Binding-site contacts:
Ligand atom CBB contacts residue LEU493 of chain 1.D at 4.1 Å (hydrophobic).
Ligand atom OAF contacts residue TRP315 of chain 1.D at 3.6 Å (h-bond).
Ligand atom CAM contacts residue ALA499 of chain 1.D at 3.6 Å (hydrophobic).
Ligand atom CAI contacts residue LEU496 of chain 1.D at 3.1 Å (hydrophobic).
Ligand atom CAX contacts residue PHE364 of chain 1.D at 3.7 Å (hydrophobic).
Ligand atom CAB contacts residue PHE522 of chain 1.C at 3.7 Å (hydrophobic).
Ligand atom CBA contacts residue CYS525 of chain 1.C at 4.2 Å (hydrophobic).
Ligand atom CAE contacts residue LEU375 of chain 1.D at 3.9 Å (hydrophobic).
Ligand atom OAH contacts residue ALA499 of chain 1.D at 3.5 Å (h-bond).
Ligand atom CBB contacts residue LEU375 of chain 1.D at 4.2 Å (hydrophobic).
Ligand atom CAV contacts residue ASN500 of chain 1.D at 4.1 Å.
Ligand atom CAQ contacts residue PHE497 of chain 1.D at 3.4 Å (hydrophobic).
Ligand atom CAP contacts residue PHE522 of chain 1.C at 3.6 Å (hydrophobic).
Ligand atom CAX contacts residue TYR316 of chain 1.D at 3.8 Å (hydrophobic).
Ligand atom CAB contacts residue CYS525 of chain 1.C at 3.9 Å (hydrophobic).
Ligand atom CAQ contacts residue LEU526 of chain 1.C at 4.2 Å (hydrophobic).
Ligand atom CAP contacts residue LEU526 of chain 1.C at 3.7 Å (hydrophobic).
Ligand atom CAV contacts residue ALA499 of chain 1.D at 3.7 Å (hydrophobic).
Ligand atom OAH contacts residue PHE364 of chain 1.D at 3.7 Å.
Ligand atom CAY contacts residue ASN500 of chain 1.D at 3.7 Å.
Ligand atom CAL contacts residue TYR316 of chain 1.D at 4.1 Å (hydrophobic).
Ligand atom CAQ contacts residue PHE522 of chain 1.C at 3.6 Å (hydrophobic).
Ligand atom CAY contacts residue ALA499 of chain 1.D at 3.5 Å (hydrophobic).
Ligand atom CBG contacts residue PHE522 of chain 1.C at 4.1 Å (hydrophobic).
Ligand atom CAD contacts residue THR371 of chain 1.D at 3.7 Å.
Ligand atom CBE contacts residue PHE522 of chain 1.C at 4.0 Å (hydrophobic).
Ligand atom OAF contacts residue TYR316 of chain 1.D at 2.8 Å (h-bond).
Ligand atom OAF contacts residue PHE364 of chain 1.D at 3.5 Å.
Ligand atom CAD contacts residue PHE367 of chain 1.D at 4.0 Å (hydrophobic).
Ligand atom CAZ contacts residue LEU496 of chain 1.D at 4.0 Å (hydrophobic).
Ligand atom OAW contacts residue ALA499 of chain 1.D at 3.8 Å.
Ligand atom OAG contacts residue ALA499 of chain 1.D at 4.0 Å.
Ligand atom CAX contacts residue ALA499 of chain 1.D at 3.9 Å (hydrophobic).
Ligand atom OAG contacts residue ASN500 of chain 1.D at 2.5 Å (h-bond).
Ligand atom CAK contacts residue PHE497 of chain 1.D at 3.9 Å (hydrophobic).
Ligand atom CAK contacts residue LEU496 of chain 1.D at 3.9 Å (hydrophobic).
Ligand atom CAO contacts residue LEU493 of chain 1.D at 4.0 Å (hydrophobic).
Ligand atom CAK contacts residue LEU503 of chain 1.D at 4.2 Å (hydrophobic).
Ligand atom CAC contacts residue LEU375 of chain 1.D at 4.2 Å (hydrophobic).
Ligand atom CAE contacts residue LEU493 of chain 1.D at 4.1 Å (hydrophobic).

Sequence of chain 1.D:
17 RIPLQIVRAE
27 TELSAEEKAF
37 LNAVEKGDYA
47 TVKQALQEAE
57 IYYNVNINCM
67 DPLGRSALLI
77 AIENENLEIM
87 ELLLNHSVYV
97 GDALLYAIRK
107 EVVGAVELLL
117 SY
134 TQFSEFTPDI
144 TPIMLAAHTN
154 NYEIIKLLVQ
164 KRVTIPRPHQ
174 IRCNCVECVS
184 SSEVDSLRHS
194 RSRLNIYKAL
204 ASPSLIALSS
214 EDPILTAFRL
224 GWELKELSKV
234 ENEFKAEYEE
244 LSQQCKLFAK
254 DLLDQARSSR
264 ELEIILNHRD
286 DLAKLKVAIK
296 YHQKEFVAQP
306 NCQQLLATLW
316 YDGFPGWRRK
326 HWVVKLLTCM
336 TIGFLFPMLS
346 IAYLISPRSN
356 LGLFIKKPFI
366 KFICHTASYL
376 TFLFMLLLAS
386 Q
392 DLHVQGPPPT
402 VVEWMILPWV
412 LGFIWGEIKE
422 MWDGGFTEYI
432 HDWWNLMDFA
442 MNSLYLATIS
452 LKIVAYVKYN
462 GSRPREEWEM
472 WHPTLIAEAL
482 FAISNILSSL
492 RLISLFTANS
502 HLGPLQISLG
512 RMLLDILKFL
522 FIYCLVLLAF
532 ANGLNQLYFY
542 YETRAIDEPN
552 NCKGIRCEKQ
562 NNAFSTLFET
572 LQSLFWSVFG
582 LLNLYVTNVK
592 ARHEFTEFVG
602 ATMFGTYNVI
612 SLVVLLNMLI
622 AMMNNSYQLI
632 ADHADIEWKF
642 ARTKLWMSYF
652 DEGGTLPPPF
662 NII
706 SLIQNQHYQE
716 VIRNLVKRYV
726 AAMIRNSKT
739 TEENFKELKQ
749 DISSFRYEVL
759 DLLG

A small-molecule ligand and the protein it binds are described below.
Small molecule (SMILES): CC(C)CCC[C@@H](C)[C@H]1CC[C@H]2[C@@H]3CC=C4C[C@@H](OC(=O)CCC(=O)O)CC[C@]4(C)[C@H]3CC[C@]12C

Sequence of chain 1.C:
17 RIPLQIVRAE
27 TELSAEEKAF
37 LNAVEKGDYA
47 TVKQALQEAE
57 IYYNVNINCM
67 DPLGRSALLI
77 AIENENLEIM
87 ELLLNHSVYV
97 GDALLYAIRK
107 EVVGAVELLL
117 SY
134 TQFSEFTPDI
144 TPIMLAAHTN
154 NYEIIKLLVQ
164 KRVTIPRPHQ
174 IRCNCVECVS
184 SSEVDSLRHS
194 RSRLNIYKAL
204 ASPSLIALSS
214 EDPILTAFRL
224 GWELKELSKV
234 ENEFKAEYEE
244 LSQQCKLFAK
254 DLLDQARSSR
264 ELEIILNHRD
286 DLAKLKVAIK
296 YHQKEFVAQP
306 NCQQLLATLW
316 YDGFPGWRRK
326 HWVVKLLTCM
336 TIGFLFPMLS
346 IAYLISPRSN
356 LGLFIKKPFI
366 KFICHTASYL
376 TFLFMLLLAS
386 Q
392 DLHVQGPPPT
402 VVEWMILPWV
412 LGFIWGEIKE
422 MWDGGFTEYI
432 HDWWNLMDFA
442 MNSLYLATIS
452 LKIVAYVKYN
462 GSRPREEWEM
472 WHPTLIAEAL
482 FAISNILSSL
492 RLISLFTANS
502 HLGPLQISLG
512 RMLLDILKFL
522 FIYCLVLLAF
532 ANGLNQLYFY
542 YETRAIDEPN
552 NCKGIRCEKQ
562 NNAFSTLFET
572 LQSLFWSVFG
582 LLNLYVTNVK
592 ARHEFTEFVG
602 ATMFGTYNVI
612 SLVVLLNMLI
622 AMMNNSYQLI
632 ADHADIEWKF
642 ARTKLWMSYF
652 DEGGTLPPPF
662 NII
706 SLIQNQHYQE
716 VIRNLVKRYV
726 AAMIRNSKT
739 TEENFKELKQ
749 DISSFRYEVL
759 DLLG